Binding-site contacts:
Ligand atom O6 contacts residue ASN163 of chain 2.A at 3.5 Å (h-bond).
Ligand atom C2 contacts residue ASN163 of chain 2.A at 3.1 Å.
Ligand atom C1 contacts residue ASN163 of chain 2.A at 2.5 Å.
Ligand atom C6 contacts residue ASN163 of chain 2.A at 3.6 Å.
Ligand atom N2 contacts residue ASN163 of chain 2.A at 3.7 Å.
Ligand atom O5 contacts residue ASN163 of chain 2.A at 2.5 Å (h-bond).
Ligand atom C3 contacts residue ASN163 of chain 2.A at 4.4 Å.
Ligand atom C5 contacts residue ASN163 of chain 2.A at 3.6 Å.

The protein below binds the small molecule below.
Small molecule (SMILES): CC(=O)N[C@@H]1[C@@H](O)[C@H](O)[C@@H](CO)O[C@H]1O

Sequence of chain 2.A:
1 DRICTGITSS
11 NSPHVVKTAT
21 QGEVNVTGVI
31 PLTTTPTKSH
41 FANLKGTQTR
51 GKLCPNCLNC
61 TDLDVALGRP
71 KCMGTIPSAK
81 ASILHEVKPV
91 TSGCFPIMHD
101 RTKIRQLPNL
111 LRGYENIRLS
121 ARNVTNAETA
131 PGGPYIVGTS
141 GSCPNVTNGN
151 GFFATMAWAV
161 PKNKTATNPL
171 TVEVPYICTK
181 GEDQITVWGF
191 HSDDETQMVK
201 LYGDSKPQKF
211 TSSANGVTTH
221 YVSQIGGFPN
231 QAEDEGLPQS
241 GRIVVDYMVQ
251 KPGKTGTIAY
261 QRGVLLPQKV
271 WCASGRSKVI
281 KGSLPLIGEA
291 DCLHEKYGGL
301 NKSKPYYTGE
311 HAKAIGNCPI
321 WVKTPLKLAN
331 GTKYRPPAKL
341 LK